The small molecule below binds the protein below.
Small molecule (SMILES): CC(=O)N[C@@H]1[C@@H](O)[C@H](O)[C@@H](CO)O[C@H]1O

Binding-site contacts:
Ligand atom C2 contacts residue THR137 of chain 1.A at 3.7 Å.
Ligand atom N2 contacts residue ASN135 of chain 1.A at 3.2 Å (h-bond).
Ligand atom C2 contacts residue ASN135 of chain 1.A at 2.8 Å.
Ligand atom C1 contacts residue ASN135 of chain 1.A at 1.4 Å.
Ligand atom C7 contacts residue THR137 of chain 1.A at 4.3 Å.
Ligand atom C4 contacts residue ASN135 of chain 1.A at 4.3 Å.
Ligand atom N2 contacts residue THR137 of chain 1.A at 4.4 Å.
Ligand atom O6 contacts residue THR137 of chain 1.A at 3.9 Å.
Ligand atom O7 contacts residue THR137 of chain 1.A at 3.5 Å (h-bond).
Ligand atom C7 contacts residue ASN135 of chain 1.A at 4.1 Å.
Ligand atom O7 contacts residue ASN138 of chain 1.A at 3.8 Å.
Ligand atom O5 contacts residue THR137 of chain 1.A at 3.9 Å.
Ligand atom C5 contacts residue ASN135 of chain 1.A at 3.4 Å.
Ligand atom O5 contacts residue ASN135 of chain 1.A at 2.4 Å (h-bond).
Ligand atom C3 contacts residue ASN135 of chain 1.A at 4.0 Å.
Ligand atom O7 contacts residue ASN135 of chain 1.A at 4.3 Å.
Ligand atom C1 contacts residue THR137 of chain 1.A at 3.8 Å.

Sequence of chain 1.A:
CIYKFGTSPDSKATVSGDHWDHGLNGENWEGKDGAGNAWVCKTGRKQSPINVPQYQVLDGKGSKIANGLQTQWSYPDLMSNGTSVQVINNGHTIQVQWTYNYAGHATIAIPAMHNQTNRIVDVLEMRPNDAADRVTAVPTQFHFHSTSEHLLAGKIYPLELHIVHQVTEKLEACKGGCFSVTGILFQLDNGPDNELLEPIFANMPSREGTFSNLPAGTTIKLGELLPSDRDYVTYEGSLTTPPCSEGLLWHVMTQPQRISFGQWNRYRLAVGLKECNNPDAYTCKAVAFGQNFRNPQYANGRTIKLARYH